This protein binds this small molecule.
Small molecule (SMILES): C[C@H](CCC(=O)O)[C@H]1CC[C@H]2[C@@H]3[C@H](O)C[C@@H]4C[C@H](O)CC[C@]4(C)[C@H]3C[C@H](O)[C@]12C

Sequence of chain 1.A:
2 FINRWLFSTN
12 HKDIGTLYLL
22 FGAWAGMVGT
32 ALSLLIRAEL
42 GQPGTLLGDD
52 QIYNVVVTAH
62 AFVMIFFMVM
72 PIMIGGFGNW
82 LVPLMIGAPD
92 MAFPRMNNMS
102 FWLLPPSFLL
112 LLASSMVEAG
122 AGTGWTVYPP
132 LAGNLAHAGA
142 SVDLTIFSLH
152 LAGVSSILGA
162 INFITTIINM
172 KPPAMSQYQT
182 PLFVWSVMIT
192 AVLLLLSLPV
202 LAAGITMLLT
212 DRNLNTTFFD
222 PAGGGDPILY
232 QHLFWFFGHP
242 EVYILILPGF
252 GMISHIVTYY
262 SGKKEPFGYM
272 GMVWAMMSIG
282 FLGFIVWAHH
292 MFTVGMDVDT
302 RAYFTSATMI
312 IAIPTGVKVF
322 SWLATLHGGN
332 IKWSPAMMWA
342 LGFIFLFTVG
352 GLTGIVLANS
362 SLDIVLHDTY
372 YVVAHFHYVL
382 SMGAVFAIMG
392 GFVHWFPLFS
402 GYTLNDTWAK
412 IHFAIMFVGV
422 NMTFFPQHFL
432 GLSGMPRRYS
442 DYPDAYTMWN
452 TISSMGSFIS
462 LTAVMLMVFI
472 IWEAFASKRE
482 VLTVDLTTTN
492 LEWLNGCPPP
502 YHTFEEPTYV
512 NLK

Sequence of chain 1.C:
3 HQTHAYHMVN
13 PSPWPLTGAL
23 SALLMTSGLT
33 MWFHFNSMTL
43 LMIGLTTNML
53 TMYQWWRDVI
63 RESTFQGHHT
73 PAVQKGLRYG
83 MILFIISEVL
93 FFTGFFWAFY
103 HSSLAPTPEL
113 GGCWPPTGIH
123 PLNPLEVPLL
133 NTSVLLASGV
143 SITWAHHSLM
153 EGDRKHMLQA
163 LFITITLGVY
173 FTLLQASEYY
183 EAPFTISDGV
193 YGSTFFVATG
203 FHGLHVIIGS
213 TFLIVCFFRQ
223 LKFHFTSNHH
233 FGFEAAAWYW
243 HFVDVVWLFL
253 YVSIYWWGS

Binding-site contacts:
Ligand atom O26 contacts residue PGV1 of chain 1.VB at 4.0 Å.
Ligand atom C15 contacts residue PGV1 of chain 1.VB at 3.8 Å.
Ligand atom C9 contacts residue THR301 of chain 1.A at 4.3 Å.
Ligand atom C20 contacts residue PGV1 of chain 1.VB at 4.3 Å.
Ligand atom C23 contacts residue TRP99 of chain 1.C at 3.6 Å (hydrophobic).
Ligand atom C22 contacts residue HIS233 of chain 1.A at 4.5 Å.
Ligand atom C2 contacts residue TYR304 of chain 1.A at 4.1 Å (hydrophobic).
Ligand atom C24 contacts residue TRP99 of chain 1.C at 3.7 Å (hydrophobic).
Ligand atom O25 contacts residue HIS233 of chain 1.A at 3.6 Å (h-bond).
Ligand atom C24 contacts residue HIS103 of chain 1.C at 3.1 Å.
Ligand atom C12 contacts residue PHE305 of chain 1.A at 4.0 Å (hydrophobic).
Ligand atom C22 contacts residue PGV1 of chain 1.VB at 4.0 Å.
Ligand atom C24 contacts residue HIS233 of chain 1.A at 3.7 Å.
Ligand atom O26 contacts residue HIS103 of chain 1.C at 2.5 Å (h-bond).
Ligand atom C16 contacts residue PGV1 of chain 1.VB at 4.1 Å.
Ligand atom O3 contacts residue ASP300 of chain 1.A at 3.6 Å.
Ligand atom C1 contacts residue TYR304 of chain 1.A at 3.4 Å (hydrophobic).
Ligand atom O26 contacts residue HIS233 of chain 1.A at 3.9 Å.
Ligand atom C20 contacts residue TRP288 of chain 1.A at 4.2 Å (hydrophobic).
Ligand atom C2 contacts residue ASP300 of chain 1.A at 3.8 Å.
Ligand atom C19 contacts residue TYR304 of chain 1.A at 4.1 Å (hydrophobic).
Ligand atom C18 contacts residue TRP288 of chain 1.A at 4.2 Å (hydrophobic).
Ligand atom C21 contacts residue HIS233 of chain 1.A at 3.6 Å.
Ligand atom C23 contacts residue HIS233 of chain 1.A at 3.6 Å.
Ligand atom C21 contacts residue TRP288 of chain 1.A at 3.8 Å (hydrophobic).
Ligand atom O26 contacts residue LEU230 of chain 1.A at 4.5 Å.
Ligand atom O25 contacts residue HIS103 of chain 1.C at 3.0 Å (h-bond).
Ligand atom C11 contacts residue PHE305 of chain 1.A at 4.0 Å (hydrophobic).
Ligand atom C23 contacts residue PGV1 of chain 1.VB at 4.2 Å.
Ligand atom C11 contacts residue THR301 of chain 1.A at 3.8 Å.
Ligand atom C24 contacts residue PGV1 of chain 1.VB at 4.0 Å.
Ligand atom O12 contacts residue THR301 of chain 1.A at 2.8 Å (h-bond).
Ligand atom O26 contacts residue TRP99 of chain 1.C at 2.8 Å (h-bond).
Ligand atom C19 contacts residue EDO1 of chain 1.YA at 4.2 Å.
Ligand atom C2 contacts residue THR301 of chain 1.A at 3.9 Å.
Ligand atom C12 contacts residue THR301 of chain 1.A at 3.7 Å.
Ligand atom C18 contacts residue EDO1 of chain 1.YA at 4.1 Å.
Ligand atom O25 contacts residue PGV1 of chain 1.VB at 3.9 Å.